Binding-site contacts:
Ligand atom CH2 contacts residue ILE20 of chain 1.J at 4.0 Å (hydrophobic).
Ligand atom C contacts residue THR50 of chain 1.J at 3.9 Å.
Ligand atom CE3 contacts residue HIS32 of chain 1.J at 3.8 Å.
Ligand atom CG contacts residue SER51 of chain 1.I at 3.9 Å.
Ligand atom C contacts residue SER51 of chain 1.I at 3.6 Å.
Ligand atom CA contacts residue GLY25 of chain 1.I at 3.4 Å.
Ligand atom OXT contacts residue HIS49 of chain 1.J at 3.9 Å.
Ligand atom CD1 contacts residue GLN45 of chain 1.J at 3.6 Å.
Ligand atom CZ2 contacts residue ILE53 of chain 1.J at 3.9 Å (hydrophobic).
Ligand atom OXT contacts residue THR47 of chain 1.J at 2.5 Å (h-bond).
Ligand atom N contacts residue ASP27 of chain 1.I at 3.1 Å (salt-bridge).
Ligand atom NE1 contacts residue ALA44 of chain 1.J at 3.8 Å.
Ligand atom CD1 contacts residue SER51 of chain 1.I at 3.5 Å.
Ligand atom CA contacts residue THR23 of chain 1.I at 3.6 Å.
Ligand atom CB contacts residue SER51 of chain 1.I at 3.4 Å.
Ligand atom O contacts residue GLY25 of chain 1.I at 3.1 Å (h-bond).
Ligand atom CA contacts residue SER51 of chain 1.I at 3.9 Å.
Ligand atom O contacts residue SER51 of chain 1.I at 2.9 Å (h-bond).
Ligand atom CZ3 contacts residue HIS32 of chain 1.J at 3.9 Å.
Ligand atom CB contacts residue THR28 of chain 1.I at 3.5 Å.
Ligand atom CZ3 contacts residue GLY21 of chain 1.J at 3.6 Å.
Ligand atom O contacts residue THR23 of chain 1.I at 4.0 Å.
Ligand atom CB contacts residue THR23 of chain 1.I at 3.6 Å.
Ligand atom N contacts residue THR23 of chain 1.I at 2.6 Å (h-bond).
Ligand atom CZ2 contacts residue ALA44 of chain 1.J at 4.0 Å (hydrophobic).
Ligand atom O contacts residue THR47 of chain 1.J at 3.5 Å.
Ligand atom NE1 contacts residue SER51 of chain 1.I at 4.0 Å.
Ligand atom N contacts residue THR28 of chain 1.I at 2.9 Å (h-bond).
Ligand atom CE2 contacts residue GLN45 of chain 1.J at 3.9 Å.
Ligand atom OXT contacts residue THR50 of chain 1.J at 2.8 Å (h-bond).
Ligand atom C contacts residue THR47 of chain 1.J at 3.4 Å.
Ligand atom N contacts residue ARG24 of chain 1.I at 3.8 Å.
Ligand atom C contacts residue GLY25 of chain 1.I at 3.5 Å.
Ligand atom CA contacts residue THR28 of chain 1.I at 3.2 Å.
Ligand atom O contacts residue ARG24 of chain 1.I at 3.5 Å.
Ligand atom CD1 contacts residue THR47 of chain 1.J at 3.8 Å.
Ligand atom N contacts residue GLY25 of chain 1.I at 2.7 Å (h-bond).
Ligand atom CH2 contacts residue GLY21 of chain 1.J at 3.5 Å.
Ligand atom CZ2 contacts residue THR50 of chain 1.J at 3.9 Å.
Ligand atom NE1 contacts residue GLN45 of chain 1.J at 2.9 Å (h-bond).

Sequence of chain 1.I:
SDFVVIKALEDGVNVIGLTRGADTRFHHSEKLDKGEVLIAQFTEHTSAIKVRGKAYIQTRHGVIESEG

This small molecule binds to this protein.
Small molecule (SMILES): N[C@@H](Cc1c[nH]c2ccccc12)C(=O)O

Sequence of chain 1.J:
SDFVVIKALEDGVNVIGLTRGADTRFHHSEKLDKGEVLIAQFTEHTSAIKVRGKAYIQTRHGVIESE